A protein and the small-molecule ligand that binds it are described below.
Small molecule (SMILES): CC(=O)N[C@@H]1[C@@H](O)[C@H](O)[C@@H](CO)O[C@H]1O

Sequence of chain 1.I:
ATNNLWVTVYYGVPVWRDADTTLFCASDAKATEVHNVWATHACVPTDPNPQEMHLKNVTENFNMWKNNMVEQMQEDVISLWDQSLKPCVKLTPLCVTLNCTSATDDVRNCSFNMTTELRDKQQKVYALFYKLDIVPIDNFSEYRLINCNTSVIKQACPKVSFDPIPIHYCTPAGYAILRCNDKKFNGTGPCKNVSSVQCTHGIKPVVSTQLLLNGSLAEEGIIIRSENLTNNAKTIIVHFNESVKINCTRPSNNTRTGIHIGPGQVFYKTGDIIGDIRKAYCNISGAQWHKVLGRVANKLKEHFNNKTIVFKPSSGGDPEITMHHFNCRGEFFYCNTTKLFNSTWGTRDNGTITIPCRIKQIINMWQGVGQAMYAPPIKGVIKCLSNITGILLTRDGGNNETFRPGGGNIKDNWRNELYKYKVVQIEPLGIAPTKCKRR

Binding-site contacts:
Ligand atom C8 contacts residue SER271 of chain 1.I at 3.3 Å.
Ligand atom C7 contacts residue SER271 of chain 1.I at 3.6 Å.
Ligand atom N2 contacts residue ASN420 of chain 1.I at 3.0 Å (h-bond).
Ligand atom C2 contacts residue SER271 of chain 1.I at 4.3 Å.
Ligand atom C7 contacts residue LYS273 of chain 1.I at 3.8 Å.
Ligand atom C8 contacts residue ASN420 of chain 1.I at 4.5 Å.
Ligand atom N2 contacts residue SER271 of chain 1.I at 3.3 Å (h-bond).
Ligand atom C4 contacts residue ASN420 of chain 1.I at 4.3 Å.
Ligand atom C7 contacts residue ASN420 of chain 1.I at 3.6 Å.
Ligand atom O7 contacts residue LYS273 of chain 1.I at 3.5 Å.
Ligand atom C1 contacts residue SER271 of chain 1.I at 4.2 Å.
Ligand atom O5 contacts residue ASN242 of chain 1.I at 4.2 Å.
Ligand atom C3 contacts residue ASN420 of chain 1.I at 3.9 Å.
Ligand atom C2 contacts residue ASN420 of chain 1.I at 2.6 Å.
Ligand atom O7 contacts residue ASN420 of chain 1.I at 3.8 Å.
Ligand atom C1 contacts residue ASN420 of chain 1.I at 1.5 Å.
Ligand atom O5 contacts residue ASN420 of chain 1.I at 2.4 Å (h-bond).
Ligand atom C5 contacts residue ASN420 of chain 1.I at 3.7 Å.
Ligand atom C8 contacts residue LYS273 of chain 1.I at 3.8 Å.